Sequence of chain 1.C:
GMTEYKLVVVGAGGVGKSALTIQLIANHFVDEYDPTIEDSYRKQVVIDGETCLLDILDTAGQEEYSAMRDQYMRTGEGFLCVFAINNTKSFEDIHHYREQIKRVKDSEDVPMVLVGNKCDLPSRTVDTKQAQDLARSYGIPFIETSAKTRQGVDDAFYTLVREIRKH

A small-molecule ligand and the protein it binds are described below.
Small molecule (SMILES): Nc1nc2c(ncn2[C@@H]2O[C@H](CO[P](=O)(O)O[P](=O)(O)NP(=O)(O)O)[C@@H](O)[C@H]2O)c(=O)[nH]1

Binding-site contacts:
Ligand atom O1G contacts residue MG1 of chain 1.G at 2.2 Å.
Ligand atom PG contacts residue MG1 of chain 1.G at 3.3 Å.
Ligand atom O2B contacts residue LYS17 of chain 1.C at 2.8 Å (salt-bridge).
Ligand atom C8 contacts residue ALA19 of chain 1.C at 3.5 Å (hydrophobic).
Ligand atom O2G contacts residue GLY61 of chain 1.C at 2.9 Å (h-bond).
Ligand atom O6 contacts residue ASN117 of chain 1.C at 3.3 Å (h-bond).
Ligand atom O2B contacts residue VAL15 of chain 1.C at 3.1 Å (h-bond).
Ligand atom O1B contacts residue MG1 of chain 1.G at 2.0 Å.
Ligand atom O3' contacts residue ASP31 of chain 1.C at 2.9 Å (salt-bridge).
Ligand atom O2G contacts residue GLY13 of chain 1.C at 3.5 Å.
Ligand atom O2' contacts residue PHE29 of chain 1.C at 3.3 Å.
Ligand atom O6 contacts residue LYS118 of chain 1.C at 3.4 Å.
Ligand atom N3B contacts residue GLY14 of chain 1.C at 3.1 Å (h-bond).
Ligand atom O2B contacts residue GLY16 of chain 1.C at 3.0 Å (h-bond).
Ligand atom O3A contacts residue GLY16 of chain 1.C at 3.1 Å (h-bond).
Ligand atom O2B contacts residue GLY14 of chain 1.C at 3.4 Å (h-bond).
Ligand atom O4' contacts residue LYS118 of chain 1.C at 3.0 Å (salt-bridge).
Ligand atom N3B contacts residue MG1 of chain 1.G at 3.4 Å.
Ligand atom N2 contacts residue ASP120 of chain 1.C at 3.3 Å (salt-bridge).
Ligand atom PB contacts residue MG1 of chain 1.G at 3.2 Å.
Ligand atom N7 contacts residue ALA19 of chain 1.C at 3.5 Å.
Ligand atom O1B contacts residue SER18 of chain 1.C at 2.6 Å (h-bond).
Ligand atom C5' contacts residue TYR33 of chain 1.C at 3.5 Å (hydrophobic).
Ligand atom N7 contacts residue ASN117 of chain 1.C at 3.0 Å (h-bond).
Ligand atom N3B contacts residue TYR33 of chain 1.C at 3.5 Å.
Ligand atom O1A contacts residue TYR33 of chain 1.C at 3.4 Å.
Ligand atom C6 contacts residue LYS118 of chain 1.C at 3.5 Å.
Ligand atom O3G contacts residue PRO35 of chain 1.C at 3.5 Å.
Ligand atom O1B contacts residue LYS17 of chain 1.C at 3.4 Å (salt-bridge).
Ligand atom N1 contacts residue ASP120 of chain 1.C at 2.9 Å (salt-bridge).
Ligand atom O2' contacts residue VAL30 of chain 1.C at 2.9 Å (h-bond).
Ligand atom O2G contacts residue LYS17 of chain 1.C at 2.8 Å (salt-bridge).
Ligand atom O2' contacts residue ASP31 of chain 1.C at 2.9 Å (salt-bridge).
Ligand atom O2A contacts residue ALA19 of chain 1.C at 2.8 Å (h-bond).
Ligand atom O2A contacts residue GLY16 of chain 1.C at 3.3 Å.
Ligand atom O6 contacts residue ALA147 of chain 1.C at 2.8 Å (h-bond).
Ligand atom O6 contacts residue LYS148 of chain 1.C at 3.4 Å (salt-bridge).
Ligand atom O1G contacts residue THR36 of chain 1.C at 2.8 Å (h-bond).
Ligand atom O6 contacts residue SER146 of chain 1.C at 3.5 Å.
Ligand atom O2A contacts residue SER18 of chain 1.C at 3.4 Å (h-bond).